Binding-site contacts:
Ligand atom O4 contacts residue GLY91 of chain 1.A at 3.4 Å (h-bond).
Ligand atom O3 contacts residue GLY91 of chain 1.A at 2.7 Å (h-bond).
Ligand atom C1 contacts residue ASP68 of chain 1.A at 3.8 Å.
Ligand atom O6 contacts residue MAN1 of chain 1.F at 0.6 Å (h-bond).
Ligand atom O6 contacts residue ASP68 of chain 1.A at 3.2 Å (salt-bridge).
Ligand atom O5 contacts residue MAN1 of chain 1.F at 0.6 Å (h-bond).
Ligand atom C2 contacts residue MAN1 of chain 1.F at 0.6 Å.
Ligand atom O5 contacts residue ASP68 of chain 1.A at 3.3 Å (salt-bridge).
Ligand atom C5 contacts residue ASP68 of chain 1.A at 4.3 Å.
Ligand atom O6 contacts residue ASP71 of chain 1.A at 3.1 Å (salt-bridge).
Ligand atom O5 contacts residue GLY67 of chain 1.A at 4.1 Å.
Ligand atom C5 contacts residue MAN1 of chain 1.F at 0.6 Å.
Ligand atom C6 contacts residue ASP71 of chain 1.A at 3.4 Å.
Ligand atom O3 contacts residue MAN1 of chain 1.F at 0.6 Å (h-bond).
Ligand atom O6 contacts residue GLY67 of chain 1.A at 3.6 Å (h-bond).
Ligand atom O4 contacts residue MAN1 of chain 1.F at 0.6 Å (h-bond).
Ligand atom C4 contacts residue MAN1 of chain 1.F at 0.6 Å.
Ligand atom O2 contacts residue ASP68 of chain 1.A at 4.2 Å.
Ligand atom O6 contacts residue TYR69 of chain 1.A at 2.6 Å (h-bond).
Ligand atom C6 contacts residue TYR29 of chain 1.A at 3.5 Å (hydrophobic).
Ligand atom O4 contacts residue TYR29 of chain 1.A at 4.0 Å.
Ligand atom O4 contacts residue GLY90 of chain 1.A at 3.6 Å.
Ligand atom C4 contacts residue ASP71 of chain 1.A at 3.1 Å.
Ligand atom O3 contacts residue GLY90 of chain 1.A at 3.7 Å.
Ligand atom O1 contacts residue ASP68 of chain 1.A at 2.9 Å (salt-bridge).
Ligand atom O1 contacts residue MAN1 of chain 1.F at 0.8 Å.
Ligand atom O2 contacts residue GLY91 of chain 1.A at 3.9 Å.
Ligand atom C6 contacts residue MAN1 of chain 1.F at 0.6 Å.
Ligand atom C1 contacts residue MAN1 of chain 1.F at 0.7 Å.
Ligand atom C3 contacts residue MAN1 of chain 1.F at 0.6 Å.
Ligand atom C3 contacts residue GLY91 of chain 1.A at 3.6 Å.
Ligand atom O4 contacts residue ASP71 of chain 1.A at 2.3 Å (salt-bridge).
Ligand atom C5 contacts residue ASP71 of chain 1.A at 3.8 Å.
Ligand atom C4 contacts residue GLY91 of chain 1.A at 3.5 Å.
Ligand atom O2 contacts residue MAN1 of chain 1.F at 0.6 Å (h-bond).
Ligand atom O2 contacts residue GLY67 of chain 1.A at 3.4 Å.
Ligand atom C6 contacts residue ASP68 of chain 1.A at 4.2 Å.
Ligand atom C5 contacts residue TYR29 of chain 1.A at 4.2 Å (hydrophobic).
Ligand atom C4 contacts residue GLY90 of chain 1.A at 4.3 Å.
Ligand atom C6 contacts residue TYR69 of chain 1.A at 3.6 Å (hydrophobic).

The protein below binds the small molecule below.
Small molecule (SMILES): OC[C@H]1O[C@@H](O)[C@@H](O)[C@@H](O)[C@@H]1O

Sequence of chain 1.A:
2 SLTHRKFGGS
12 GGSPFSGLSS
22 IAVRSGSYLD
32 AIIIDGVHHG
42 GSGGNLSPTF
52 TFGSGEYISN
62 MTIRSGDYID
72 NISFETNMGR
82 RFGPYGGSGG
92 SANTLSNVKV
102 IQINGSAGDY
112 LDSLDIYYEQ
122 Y